A small-molecule ligand and the protein it binds are described below.
Small molecule (SMILES): CC(=O)N[C@@H]1[C@@H](O)[C@H](O)[C@@H](CO)O[C@H]1O

Sequence of chain 1.C:
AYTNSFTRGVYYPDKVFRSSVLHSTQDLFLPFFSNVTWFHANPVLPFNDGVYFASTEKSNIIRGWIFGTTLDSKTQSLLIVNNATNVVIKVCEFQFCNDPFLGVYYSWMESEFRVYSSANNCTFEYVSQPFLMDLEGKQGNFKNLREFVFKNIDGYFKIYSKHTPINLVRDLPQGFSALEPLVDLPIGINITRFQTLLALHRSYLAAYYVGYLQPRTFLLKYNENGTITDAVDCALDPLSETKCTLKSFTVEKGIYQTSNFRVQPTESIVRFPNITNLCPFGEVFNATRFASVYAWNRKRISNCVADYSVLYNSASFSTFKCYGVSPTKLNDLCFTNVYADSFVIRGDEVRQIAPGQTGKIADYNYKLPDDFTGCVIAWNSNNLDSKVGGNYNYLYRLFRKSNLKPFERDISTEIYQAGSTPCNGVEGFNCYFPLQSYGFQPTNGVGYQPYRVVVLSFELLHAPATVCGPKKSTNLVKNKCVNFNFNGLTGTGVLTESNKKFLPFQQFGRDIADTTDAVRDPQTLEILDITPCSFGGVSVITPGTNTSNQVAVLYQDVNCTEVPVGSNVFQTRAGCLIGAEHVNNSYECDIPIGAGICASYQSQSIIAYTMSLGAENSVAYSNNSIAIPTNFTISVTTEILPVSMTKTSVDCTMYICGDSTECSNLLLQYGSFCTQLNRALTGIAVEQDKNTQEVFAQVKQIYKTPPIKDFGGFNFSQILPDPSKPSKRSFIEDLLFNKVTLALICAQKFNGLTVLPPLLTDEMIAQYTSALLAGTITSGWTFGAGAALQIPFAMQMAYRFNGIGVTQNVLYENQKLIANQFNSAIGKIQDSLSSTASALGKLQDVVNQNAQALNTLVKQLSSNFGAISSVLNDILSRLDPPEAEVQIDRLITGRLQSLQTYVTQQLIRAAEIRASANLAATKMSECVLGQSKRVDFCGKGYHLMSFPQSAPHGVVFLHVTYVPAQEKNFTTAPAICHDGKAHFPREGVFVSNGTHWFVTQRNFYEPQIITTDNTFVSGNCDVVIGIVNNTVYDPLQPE

Binding-site contacts:
Ligand atom C7 contacts residue ASN343 of chain 1.C at 3.3 Å.
Ligand atom C3 contacts residue ASN343 of chain 1.C at 3.9 Å.
Ligand atom O7 contacts residue ASN343 of chain 1.C at 3.6 Å.
Ligand atom O7 contacts residue GLY339 of chain 1.C at 3.6 Å.
Ligand atom O3 contacts residue GLY339 of chain 1.C at 4.4 Å.
Ligand atom C5 contacts residue ASN343 of chain 1.C at 3.6 Å.
Ligand atom C7 contacts residue GLY339 of chain 1.C at 3.8 Å.
Ligand atom O5 contacts residue ASN343 of chain 1.C at 2.3 Å (h-bond).
Ligand atom N2 contacts residue GLY339 of chain 1.C at 3.1 Å.
Ligand atom C2 contacts residue ASN343 of chain 1.C at 2.6 Å.
Ligand atom N2 contacts residue ASN343 of chain 1.C at 2.5 Å (h-bond).
Ligand atom C2 contacts residue GLY339 of chain 1.C at 4.0 Å.
Ligand atom C8 contacts residue ASN343 of chain 1.C at 4.0 Å.
Ligand atom C7 contacts residue LEU368 of chain 1.C at 4.3 Å (hydrophobic).
Ligand atom C4 contacts residue ASN343 of chain 1.C at 4.3 Å.
Ligand atom C1 contacts residue ASN343 of chain 1.C at 1.5 Å.
Ligand atom O7 contacts residue LEU368 of chain 1.C at 3.2 Å.